Sequence of chain 1.A:
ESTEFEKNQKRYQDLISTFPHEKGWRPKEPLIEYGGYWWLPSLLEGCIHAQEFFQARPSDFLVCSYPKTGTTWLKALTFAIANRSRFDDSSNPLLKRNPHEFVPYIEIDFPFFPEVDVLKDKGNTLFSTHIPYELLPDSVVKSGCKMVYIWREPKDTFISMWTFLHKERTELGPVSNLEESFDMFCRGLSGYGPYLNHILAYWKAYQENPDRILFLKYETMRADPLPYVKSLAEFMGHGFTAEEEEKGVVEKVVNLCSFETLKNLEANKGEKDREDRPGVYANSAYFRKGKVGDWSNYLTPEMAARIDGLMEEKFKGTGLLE

A protein and the small-molecule ligand that binds it are described below.
Small molecule (SMILES): C[C@H](O)CCO

Binding-site contacts:
Ligand atom C4 contacts residue LEU165 of chain 1.A at 4.5 Å (hydrophobic).
Ligand atom O3 contacts residue HIS166 of chain 1.A at 3.8 Å.
Ligand atom C1 contacts residue GLY173 of chain 1.A at 4.0 Å.
Ligand atom C4 contacts residue THR170 of chain 1.A at 4.4 Å.
Ligand atom C2 contacts residue PRO174 of chain 1.A at 3.6 Å (hydrophobic).
Ligand atom O1 contacts residue GLY173 of chain 1.A at 3.6 Å.
Ligand atom C4 contacts residue GLU168 of chain 1.A at 2.9 Å.
Ligand atom C1 contacts residue PRO174 of chain 1.A at 4.2 Å (hydrophobic).
Ligand atom C4 contacts residue HIS166 of chain 1.A at 3.5 Å.
Ligand atom C1 contacts residue THR170 of chain 1.A at 4.1 Å.
Ligand atom O3 contacts residue LEU165 of chain 1.A at 3.0 Å (h-bond).
Ligand atom O3 contacts residue GLU168 of chain 1.A at 4.1 Å.
Ligand atom C3 contacts residue LEU165 of chain 1.A at 4.2 Å (hydrophobic).
Ligand atom O3 contacts residue GLY173 of chain 1.A at 4.5 Å.
Ligand atom O3 contacts residue THR170 of chain 1.A at 4.4 Å.
Ligand atom C2 contacts residue ARG26 of chain 1.A at 4.0 Å.
Ligand atom C3 contacts residue ARG26 of chain 1.A at 3.9 Å.
Ligand atom O1 contacts residue PRO174 of chain 1.A at 3.5 Å (h-bond).
Ligand atom C2 contacts residue GLY173 of chain 1.A at 3.9 Å.
Ligand atom O3 contacts residue VAL175 of chain 1.A at 4.4 Å.
Ligand atom O3 contacts residue ARG26 of chain 1.A at 2.8 Å (salt-bridge).
Ligand atom C3 contacts residue HIS166 of chain 1.A at 3.7 Å.
Ligand atom C3 contacts residue GLU168 of chain 1.A at 4.1 Å.